Binding-site contacts:
Ligand atom C2 contacts residue ASN118 of chain 1.A at 2.5 Å.
Ligand atom C8 contacts residue ASP290 of chain 1.A at 3.9 Å.
Ligand atom O5 contacts residue ASN118 of chain 1.A at 2.4 Å (h-bond).
Ligand atom C8 contacts residue TYR135 of chain 1.A at 3.4 Å (hydrophobic).
Ligand atom C7 contacts residue TYR104 of chain 1.A at 4.3 Å (hydrophobic).
Ligand atom C7 contacts residue TYR135 of chain 1.A at 4.3 Å (hydrophobic).
Ligand atom C5 contacts residue ASN118 of chain 1.A at 3.7 Å.
Ligand atom C6 contacts residue TYR135 of chain 1.A at 3.9 Å (hydrophobic).
Ligand atom C1 contacts residue ASN118 of chain 1.A at 1.4 Å.
Ligand atom C5 contacts residue TYR135 of chain 1.A at 3.6 Å (hydrophobic).
Ligand atom C1 contacts residue TYR135 of chain 1.A at 4.1 Å (hydrophobic).
Ligand atom O5 contacts residue TYR135 of chain 1.A at 4.1 Å.
Ligand atom C4 contacts residue ASN118 of chain 1.A at 4.2 Å.
Ligand atom N2 contacts residue ASN118 of chain 1.A at 2.9 Å (h-bond).
Ligand atom C8 contacts residue TYR104 of chain 1.A at 3.7 Å (hydrophobic).
Ligand atom C3 contacts residue ASN118 of chain 1.A at 3.8 Å.
Ligand atom C7 contacts residue ASN118 of chain 1.A at 4.0 Å.
Ligand atom O7 contacts residue TYR135 of chain 1.A at 4.4 Å.
Ligand atom C8 contacts residue LEU137 of chain 1.A at 4.2 Å (hydrophobic).
Ligand atom O6 contacts residue TYR135 of chain 1.A at 3.8 Å.

A small-molecule ligand and the protein it binds are described below.
Small molecule (SMILES): CC(=O)N[C@H]1[C@H](O[C@H]2[C@H](O)[C@@H](NC(C)=O)CO[C@@H]2CO)O[C@H](CO)[C@@H](O)[C@@H]1O

Sequence of chain 1.A:
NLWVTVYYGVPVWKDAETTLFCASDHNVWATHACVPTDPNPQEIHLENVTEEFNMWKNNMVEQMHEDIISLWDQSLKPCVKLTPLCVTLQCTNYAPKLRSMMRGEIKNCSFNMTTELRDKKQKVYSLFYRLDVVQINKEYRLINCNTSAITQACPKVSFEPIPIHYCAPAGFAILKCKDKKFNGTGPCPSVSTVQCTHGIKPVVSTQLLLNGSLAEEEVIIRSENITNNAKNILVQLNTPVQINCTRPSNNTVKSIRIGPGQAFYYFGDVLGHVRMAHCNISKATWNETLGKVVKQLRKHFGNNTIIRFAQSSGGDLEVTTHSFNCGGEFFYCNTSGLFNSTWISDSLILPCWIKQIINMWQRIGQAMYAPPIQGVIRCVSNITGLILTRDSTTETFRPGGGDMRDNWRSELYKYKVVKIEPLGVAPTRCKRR